Binding-site contacts:
Ligand atom CA contacts residue HIS145 of chain 1.A at 4.3 Å.
Ligand atom C contacts residue PHE63 of chain 1.A at 3.3 Å (hydrophobic).
Ligand atom OXT contacts residue ARG98 of chain 1.A at 2.8 Å (salt-bridge).
Ligand atom N contacts residue ASP91 of chain 1.A at 2.8 Å (salt-bridge).
Ligand atom N contacts residue PHE63 of chain 1.A at 4.0 Å.
Ligand atom O contacts residue ARG98 of chain 1.A at 2.9 Å (salt-bridge).
Ligand atom O contacts residue HIS145 of chain 1.A at 2.9 Å (h-bond).
Ligand atom N contacts residue SER93 of chain 1.A at 3.0 Å (h-bond).
Ligand atom C contacts residue GLU188 of chain 1.A at 4.0 Å.
Ligand atom OXT contacts residue LEU92 of chain 1.A at 3.8 Å.
Ligand atom C contacts residue ARG98 of chain 1.A at 3.5 Å.
Ligand atom N contacts residue TYR214 of chain 1.A at 3.8 Å.
Ligand atom CA contacts residue PHE63 of chain 1.A at 3.6 Å (hydrophobic).
Ligand atom OXT contacts residue PHE63 of chain 1.A at 3.5 Å.
Ligand atom CA contacts residue SER93 of chain 1.A at 3.7 Å.
Ligand atom O contacts residue ARG144 of chain 1.A at 3.4 Å.
Ligand atom CA contacts residue GLU188 of chain 1.A at 3.4 Å.
Ligand atom OXT contacts residue SER93 of chain 1.A at 2.9 Å (h-bond).
Ligand atom CA contacts residue ARG144 of chain 1.A at 3.5 Å.
Ligand atom CA contacts residue ASP91 of chain 1.A at 3.8 Å.
Ligand atom C contacts residue ARG144 of chain 1.A at 4.1 Å.
Ligand atom OXT contacts residue HIS145 of chain 1.A at 3.9 Å.
Ligand atom O contacts residue PHE63 of chain 1.A at 3.4 Å.
Ligand atom OXT contacts residue GLU188 of chain 1.A at 4.4 Å.
Ligand atom C contacts residue SER93 of chain 1.A at 3.7 Å.
Ligand atom C contacts residue ASP91 of chain 1.A at 4.0 Å.
Ligand atom N contacts residue ARG144 of chain 1.A at 4.3 Å.
Ligand atom OXT contacts residue ASP91 of chain 1.A at 3.4 Å (salt-bridge).
Ligand atom N contacts residue GLU188 of chain 1.A at 2.8 Å (salt-bridge).
Ligand atom C contacts residue HIS145 of chain 1.A at 3.6 Å.

Sequence of chain 1.A:
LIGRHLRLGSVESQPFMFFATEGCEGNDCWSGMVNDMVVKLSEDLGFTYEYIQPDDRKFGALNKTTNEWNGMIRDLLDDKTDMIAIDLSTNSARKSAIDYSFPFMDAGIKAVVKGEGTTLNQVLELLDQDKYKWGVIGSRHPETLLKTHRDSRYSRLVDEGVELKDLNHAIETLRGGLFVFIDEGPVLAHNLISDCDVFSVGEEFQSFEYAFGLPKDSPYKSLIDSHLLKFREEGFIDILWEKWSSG

The small molecule below binds the protein below.
Small molecule (SMILES): NCC(=O)O